Sequence of chain 1.B:
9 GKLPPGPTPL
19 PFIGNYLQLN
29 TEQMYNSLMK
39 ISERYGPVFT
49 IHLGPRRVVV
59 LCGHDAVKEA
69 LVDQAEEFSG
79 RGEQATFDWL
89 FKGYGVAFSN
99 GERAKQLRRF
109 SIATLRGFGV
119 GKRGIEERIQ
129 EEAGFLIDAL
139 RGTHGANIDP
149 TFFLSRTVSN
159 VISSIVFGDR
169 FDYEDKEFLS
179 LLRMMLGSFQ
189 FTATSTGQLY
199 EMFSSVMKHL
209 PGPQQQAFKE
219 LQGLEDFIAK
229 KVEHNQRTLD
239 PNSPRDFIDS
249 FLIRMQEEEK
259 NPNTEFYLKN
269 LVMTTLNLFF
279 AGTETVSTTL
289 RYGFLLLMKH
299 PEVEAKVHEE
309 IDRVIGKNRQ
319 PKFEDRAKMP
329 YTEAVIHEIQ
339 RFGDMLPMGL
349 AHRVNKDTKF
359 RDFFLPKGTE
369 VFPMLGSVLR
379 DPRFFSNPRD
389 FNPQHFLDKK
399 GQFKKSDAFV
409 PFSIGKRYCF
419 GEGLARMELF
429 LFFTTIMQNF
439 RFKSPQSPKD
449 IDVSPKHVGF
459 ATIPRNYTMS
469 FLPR

This small molecule binds to this protein.
Small molecule (SMILES): CN1CCC[C@H]1c1cccnc1

Binding-site contacts:
Ligand atom C3 contacts residue PHE278 of chain 1.B at 4.0 Å (hydrophobic).
Ligand atom C10 contacts residue ALA279 of chain 1.B at 3.8 Å (hydrophobic).
Ligand atom C7 contacts residue LEU348 of chain 1.B at 3.9 Å (hydrophobic).
Ligand atom C7 contacts residue PHE96 of chain 1.B at 4.2 Å (hydrophobic).
Ligand atom C10 contacts residue THR283 of chain 1.B at 3.6 Å.
Ligand atom C5 contacts residue PHE96 of chain 1.B at 3.7 Å (hydrophobic).
Ligand atom C9 contacts residue THR283 of chain 1.B at 4.5 Å.
Ligand atom C8 contacts residue LEU348 of chain 1.B at 4.1 Å (hydrophobic).
Ligand atom C4 contacts residue PHE85 of chain 1.B at 3.3 Å (hydrophobic).
Ligand atom N1 contacts residue ASN275 of chain 1.B at 3.3 Å (h-bond).
Ligand atom C3 contacts residue PHE96 of chain 1.B at 3.8 Å (hydrophobic).
Ligand atom C5 contacts residue PHE89 of chain 1.B at 4.2 Å (hydrophobic).
Ligand atom C8 contacts residue LEU344 of chain 1.B at 3.9 Å (hydrophobic).
Ligand atom C8 contacts residue HEM1 of chain 1.K at 3.9 Å.
Ligand atom C5 contacts residue PHE85 of chain 1.B at 4.0 Å (hydrophobic).
Ligand atom C9 contacts residue HEM1 of chain 1.K at 3.8 Å.
Ligand atom C10 contacts residue PHE187 of chain 1.B at 4.0 Å (hydrophobic).
Ligand atom C6 contacts residue ALA279 of chain 1.B at 3.6 Å (hydrophobic).
Ligand atom N2 contacts residue ALA279 of chain 1.B at 3.5 Å.
Ligand atom N1 contacts residue PHE96 of chain 1.B at 3.6 Å.
Ligand atom C2 contacts residue ALA279 of chain 1.B at 4.2 Å (hydrophobic).
Ligand atom C1 contacts residue PHE278 of chain 1.B at 4.3 Å (hydrophobic).
Ligand atom C2 contacts residue PHE96 of chain 1.B at 4.0 Å (hydrophobic).
Ligand atom N1 contacts residue PHE278 of chain 1.B at 3.7 Å.
Ligand atom C9 contacts residue LEU344 of chain 1.B at 4.0 Å (hydrophobic).
Ligand atom C1 contacts residue PHE96 of chain 1.B at 4.0 Å (hydrophobic).
Ligand atom C1 contacts residue ASN275 of chain 1.B at 3.8 Å.
Ligand atom C3 contacts residue PHE85 of chain 1.B at 3.9 Å (hydrophobic).
Ligand atom N1 contacts residue PHE89 of chain 1.B at 4.2 Å.
Ligand atom C4 contacts residue PHE278 of chain 1.B at 3.7 Å (hydrophobic).
Ligand atom C1 contacts residue ALA95 of chain 1.B at 4.4 Å (hydrophobic).
Ligand atom C5 contacts residue PHE278 of chain 1.B at 3.6 Å (hydrophobic).
Ligand atom C9 contacts residue ALA279 of chain 1.B at 4.1 Å (hydrophobic).
Ligand atom C4 contacts residue PHE96 of chain 1.B at 3.8 Å (hydrophobic).
Ligand atom C1 contacts residue ALA279 of chain 1.B at 4.2 Å (hydrophobic).
Ligand atom C5 contacts residue ASN275 of chain 1.B at 4.3 Å.
Ligand atom C2 contacts residue PHE278 of chain 1.B at 4.5 Å (hydrophobic).